Sequence of chain 1.A:
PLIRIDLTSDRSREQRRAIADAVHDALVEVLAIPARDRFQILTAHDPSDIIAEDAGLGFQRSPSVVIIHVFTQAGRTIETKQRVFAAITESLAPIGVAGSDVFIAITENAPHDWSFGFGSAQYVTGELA

The protein below binds the small molecule below.
Small molecule (SMILES): O=C(O)CC(=O)Cl

Binding-site contacts:
Ligand atom OAL contacts residue GLN73 of chain 1.A at 2.7 Å (h-bond).
Ligand atom OAM contacts residue TRP114 of chain 1.A at 3.9 Å.
Ligand atom CAJ contacts residue TYR123 of chain 1.A at 4.1 Å (hydrophobic).
Ligand atom OAI contacts residue TYR123 of chain 1.A at 3.3 Å (h-bond).
Ligand atom OAM contacts residue GLN73 of chain 1.A at 2.9 Å (h-bond).
Ligand atom CAH contacts residue ASP37 of chain 1.A at 3.7 Å.
Ligand atom CAH contacts residue LEU2 of chain 1.A at 4.4 Å (hydrophobic).
Ligand atom CAK contacts residue TRP114 of chain 1.A at 3.5 Å (hydrophobic).
Ligand atom OAI contacts residue ILE33 of chain 1.A at 4.2 Å.
Ligand atom CAJ contacts residue LEU2 of chain 1.A at 4.4 Å (hydrophobic).
Ligand atom OAL contacts residue TRP114 of chain 1.A at 3.6 Å.
Ligand atom OAL contacts residue TYR123 of chain 1.A at 2.8 Å (h-bond).
Ligand atom OAM contacts residue PHE71 of chain 1.A at 4.5 Å.
Ligand atom OAI contacts residue ASP37 of chain 1.A at 2.9 Å (salt-bridge).
Ligand atom OAM contacts residue PRO1 of chain 1.A at 3.7 Å.
Ligand atom OAM contacts residue THR72 of chain 1.A at 2.9 Å (h-bond).
Ligand atom CAK contacts residue GLN73 of chain 1.A at 3.7 Å.
Ligand atom CAK contacts residue PRO1 of chain 1.A at 3.5 Å (hydrophobic).
Ligand atom CAK contacts residue TYR123 of chain 1.A at 3.6 Å (hydrophobic).
Ligand atom CAJ contacts residue PRO1 of chain 1.A at 2.6 Å (hydrophobic).
Ligand atom OAI contacts residue PHE116 of chain 1.A at 4.1 Å.
Ligand atom OAL contacts residue PRO1 of chain 1.A at 4.4 Å.
Ligand atom CAJ contacts residue TRP114 of chain 1.A at 3.5 Å (hydrophobic).
Ligand atom CAH contacts residue TYR123 of chain 1.A at 4.0 Å (hydrophobic).
Ligand atom OAI contacts residue PRO1 of chain 1.A at 2.1 Å (h-bond).
Ligand atom CAJ contacts residue PHE116 of chain 1.A at 4.4 Å (hydrophobic).
Ligand atom CAH contacts residue PRO1 of chain 1.A at 1.4 Å (hydrophobic).
Ligand atom CAK contacts residue THR72 of chain 1.A at 4.1 Å.